Binding-site contacts:
Ligand atom C6 contacts residue THR1 of chain 1.H at 3.9 Å.
Ligand atom C10 contacts residue GLY47 of chain 1.H at 3.9 Å.
Ligand atom C16 contacts residue ALA46 of chain 1.H at 4.0 Å (hydrophobic).
Ligand atom C11 contacts residue LYS33 of chain 1.H at 4.2 Å.
Ligand atom C16 contacts residue ALA49 of chain 1.H at 3.5 Å (hydrophobic).
Ligand atom C13 contacts residue LYS33 of chain 1.H at 3.8 Å.
Ligand atom C5 contacts residue SER129 of chain 1.H at 3.7 Å.
Ligand atom O17 contacts residue GLY168 of chain 1.H at 3.9 Å.
Ligand atom C4 contacts residue SER129 of chain 1.H at 3.8 Å.
Ligand atom C13 contacts residue THR1 of chain 1.H at 2.8 Å.
Ligand atom C16 contacts residue GLY47 of chain 1.H at 3.1 Å.
Ligand atom C19 contacts residue SER129 of chain 1.H at 3.8 Å.
Ligand atom O12 contacts residue GLY47 of chain 1.H at 2.9 Å (h-bond).
Ligand atom O18 contacts residue THR21 of chain 1.H at 4.0 Å.
Ligand atom O2 contacts residue GLY128 of chain 1.H at 3.6 Å.
Ligand atom C16 contacts residue GLY45 of chain 1.H at 3.9 Å.
Ligand atom C11 contacts residue THR1 of chain 1.H at 1.3 Å.
Ligand atom O17 contacts residue THR1 of chain 1.H at 2.4 Å (h-bond).
Ligand atom C15 contacts residue GLY45 of chain 1.H at 3.3 Å.
Ligand atom C8 contacts residue THR1 of chain 1.H at 3.5 Å.
Ligand atom O17 contacts residue LYS33 of chain 1.H at 3.3 Å (salt-bridge).
Ligand atom O2 contacts residue ALA46 of chain 1.H at 3.9 Å.
Ligand atom C11 contacts residue GLY47 of chain 1.H at 3.9 Å.
Ligand atom C11 contacts residue ALA46 of chain 1.H at 3.9 Å (hydrophobic).
Ligand atom O12 contacts residue ALA46 of chain 1.H at 2.9 Å.
Ligand atom C9 contacts residue THR1 of chain 1.H at 2.8 Å.
Ligand atom C14 contacts residue SER20 of chain 1.H at 3.8 Å.
Ligand atom C8 contacts residue THR21 of chain 1.H at 4.1 Å.
Ligand atom C14 contacts residue ALA49 of chain 1.H at 4.0 Å (hydrophobic).
Ligand atom N7 contacts residue THR1 of chain 1.H at 3.4 Å (h-bond).
Ligand atom C15 contacts residue THR1 of chain 1.H at 3.5 Å.
Ligand atom C3 contacts residue GLY128 of chain 1.H at 3.9 Å.
Ligand atom O17 contacts residue ARG19 of chain 1.H at 3.2 Å (salt-bridge).
Ligand atom O12 contacts residue THR1 of chain 1.H at 2.3 Å (h-bond).
Ligand atom O2 contacts residue GLY47 of chain 1.H at 3.7 Å.
Ligand atom C6 contacts residue SER129 of chain 1.H at 3.7 Å.
Ligand atom C1 contacts residue SER129 of chain 1.H at 3.8 Å.
Ligand atom C15 contacts residue ALA46 of chain 1.H at 4.1 Å (hydrophobic).
Ligand atom C10 contacts residue THR1 of chain 1.H at 2.4 Å.
Ligand atom O2 contacts residue SER129 of chain 1.H at 4.0 Å.

This protein binds this small molecule.
Small molecule (SMILES): CC[C@H](C)[C@H](C(=O)O)[C@@H](O)C(=O)NCc1cc(OC)cc(OC)c1

Sequence of chain 1.H:
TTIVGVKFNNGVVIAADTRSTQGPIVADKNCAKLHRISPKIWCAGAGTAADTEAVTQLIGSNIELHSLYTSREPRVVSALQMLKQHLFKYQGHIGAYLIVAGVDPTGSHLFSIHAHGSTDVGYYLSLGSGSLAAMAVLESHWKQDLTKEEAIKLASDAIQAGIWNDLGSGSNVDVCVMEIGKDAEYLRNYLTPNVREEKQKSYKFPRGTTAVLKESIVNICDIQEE

Sequence of chain 1.Z:
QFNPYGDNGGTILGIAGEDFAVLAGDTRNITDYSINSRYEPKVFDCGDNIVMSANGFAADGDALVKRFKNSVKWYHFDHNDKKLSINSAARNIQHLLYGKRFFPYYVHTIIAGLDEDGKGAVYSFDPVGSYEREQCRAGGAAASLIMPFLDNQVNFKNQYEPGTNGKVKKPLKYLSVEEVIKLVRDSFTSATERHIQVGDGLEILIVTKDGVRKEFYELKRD